Binding-site contacts:
Ligand atom N2 contacts residue HIS289 of chain 1.A at 4.1 Å.
Ligand atom C7 contacts residue ALA126 of chain 1.A at 4.2 Å (hydrophobic).
Ligand atom C22 contacts residue GLN167 of chain 1.A at 3.4 Å.
Ligand atom O9 contacts residue HIS289 of chain 1.A at 3.2 Å (h-bond).
Ligand atom C18 contacts residue TRP181 of chain 1.A at 3.7 Å (hydrophobic).
Ligand atom C14 contacts residue MET125 of chain 1.A at 4.1 Å (hydrophobic).
Ligand atom C8 contacts residue SER129 of chain 1.A at 3.7 Å.
Ligand atom C10 contacts residue LEU293 of chain 1.A at 4.2 Å (hydrophobic).
Ligand atom C6 contacts residue PHE302 of chain 1.A at 3.5 Å (hydrophobic).
Ligand atom C7 contacts residue PHE302 of chain 1.A at 3.7 Å (hydrophobic).
Ligand atom C19 contacts residue TRP181 of chain 1.A at 3.5 Å (hydrophobic).
Ligand atom C7 contacts residue MET125 of chain 1.A at 3.8 Å (hydrophobic).
Ligand atom C3 contacts residue HIS289 of chain 1.A at 4.0 Å.
Ligand atom C21 contacts residue PHE170 of chain 1.A at 3.7 Å (hydrophobic).
Ligand atom C16 contacts residue PHE170 of chain 1.A at 3.9 Å (hydrophobic).
Ligand atom S12 contacts residue PHE163 of chain 1.A at 4.2 Å.
Ligand atom C19 contacts residue TYR188 of chain 1.A at 4.0 Å (hydrophobic).
Ligand atom C1 contacts residue SER129 of chain 1.A at 3.5 Å.
Ligand atom C15 contacts residue MET125 of chain 1.A at 3.5 Å (hydrophobic).
Ligand atom C17 contacts residue PHE170 of chain 1.A at 4.0 Å (hydrophobic).
Ligand atom S12 contacts residue GLN167 of chain 1.A at 3.7 Å.
Ligand atom C21 contacts residue MET125 of chain 1.A at 3.7 Å (hydrophobic).
Ligand atom N4 contacts residue HIS289 of chain 1.A at 2.9 Å (h-bond).
Ligand atom C22 contacts residue MET205 of chain 1.A at 3.5 Å (hydrophobic).
Ligand atom C10 contacts residue PHE302 of chain 1.A at 4.1 Å (hydrophobic).
Ligand atom O9 contacts residue LEU293 of chain 1.A at 4.1 Å.
Ligand atom N2 contacts residue SER129 of chain 1.A at 3.5 Å.
Ligand atom C5 contacts residue HIS289 of chain 1.A at 3.5 Å.
Ligand atom C16 contacts residue MET125 of chain 1.A at 3.6 Å (hydrophobic).
Ligand atom S12 contacts residue SER129 of chain 1.A at 3.6 Å.
Ligand atom C8 contacts residue MET125 of chain 1.A at 3.7 Å (hydrophobic).
Ligand atom C20 contacts residue TYR188 of chain 1.A at 3.5 Å (hydrophobic).
Ligand atom C23 contacts residue MET205 of chain 1.A at 3.8 Å (hydrophobic).
Ligand atom C21 contacts residue MET128 of chain 1.A at 4.0 Å (hydrophobic).
Ligand atom C23 contacts residue GLN167 of chain 1.A at 3.3 Å.
Ligand atom C10 contacts residue ILE296 of chain 1.A at 3.5 Å (hydrophobic).
Ligand atom C11 contacts residue SER129 of chain 1.A at 3.5 Å.
Ligand atom C20 contacts residue PHE170 of chain 1.A at 3.8 Å (hydrophobic).
Ligand atom C1 contacts residue PHE133 of chain 1.A at 3.7 Å (hydrophobic).
Ligand atom C6 contacts residue LEU122 of chain 1.A at 4.0 Å (hydrophobic).

This small molecule binds to this protein.
Small molecule (SMILES): COc1cccc(N(C)C(=S)Oc2ccc3c(c2)CCCC3)n1

Sequence of chain 1.A:
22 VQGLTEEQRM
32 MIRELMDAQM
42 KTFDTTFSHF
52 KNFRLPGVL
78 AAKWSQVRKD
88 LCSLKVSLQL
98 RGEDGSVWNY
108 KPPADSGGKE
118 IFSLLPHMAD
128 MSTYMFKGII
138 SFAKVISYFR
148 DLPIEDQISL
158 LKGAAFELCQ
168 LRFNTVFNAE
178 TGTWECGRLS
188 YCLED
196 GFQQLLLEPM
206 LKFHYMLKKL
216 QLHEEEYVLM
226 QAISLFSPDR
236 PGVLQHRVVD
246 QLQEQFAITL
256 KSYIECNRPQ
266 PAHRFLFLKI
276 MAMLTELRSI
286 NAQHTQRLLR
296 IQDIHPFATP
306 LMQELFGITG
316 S